Sequence of chain 1.B:
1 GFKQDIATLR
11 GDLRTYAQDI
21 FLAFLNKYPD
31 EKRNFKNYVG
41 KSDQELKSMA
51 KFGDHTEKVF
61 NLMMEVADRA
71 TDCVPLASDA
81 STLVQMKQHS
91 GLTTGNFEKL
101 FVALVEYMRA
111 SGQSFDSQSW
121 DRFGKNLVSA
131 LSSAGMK

A protein and the small-molecule ligand that binds it are described below.
Small molecule (SMILES): c1ccc2[nH]cnc2c1

Binding-site contacts:
Ligand atom C5 contacts residue PHE60 of chain 1.B at 4.4 Å (hydrophobic).
Ligand atom C2 contacts residue HEM1 of chain 1.F at 2.8 Å.
Ligand atom N3 contacts residue HEM1 of chain 1.F at 2.0 Å.
Ligand atom N1 contacts residue PHE35 of chain 1.B at 3.6 Å.
Ligand atom N3 contacts residue HIS89 of chain 1.B at 4.2 Å.
Ligand atom C6 contacts residue VAL59 of chain 1.B at 4.0 Å (hydrophobic).
Ligand atom C5 contacts residue VAL59 of chain 1.B at 3.8 Å (hydrophobic).
Ligand atom C6 contacts residue PHE60 of chain 1.B at 4.0 Å (hydrophobic).
Ligand atom C7A contacts residue VAL59 of chain 1.B at 3.7 Å (hydrophobic).
Ligand atom C6 contacts residue LEU100 of chain 1.B at 4.4 Å (hydrophobic).
Ligand atom N1 contacts residue HEM1 of chain 1.F at 4.0 Å.
Ligand atom C7 contacts residue VAL59 of chain 1.B at 4.0 Å (hydrophobic).
Ligand atom N3 contacts residue VAL59 of chain 1.B at 3.8 Å.
Ligand atom C3A contacts residue VAL59 of chain 1.B at 3.4 Å (hydrophobic).
Ligand atom C5 contacts residue LEU100 of chain 1.B at 3.7 Å (hydrophobic).
Ligand atom C4 contacts residue LEU100 of chain 1.B at 4.1 Å (hydrophobic).
Ligand atom N1 contacts residue VAL59 of chain 1.B at 3.5 Å.
Ligand atom C7A contacts residue HEM1 of chain 1.F at 4.4 Å.
Ligand atom C2 contacts residue VAL59 of chain 1.B at 3.5 Å (hydrophobic).
Ligand atom C4 contacts residue HEM1 of chain 1.F at 3.3 Å.
Ligand atom C3A contacts residue HEM1 of chain 1.F at 3.2 Å.
Ligand atom C4 contacts residue VAL59 of chain 1.B at 3.4 Å (hydrophobic).
Ligand atom C7 contacts residue PHE21 of chain 1.B at 3.4 Å (hydrophobic).
Ligand atom C7A contacts residue PHE35 of chain 1.B at 4.1 Å (hydrophobic).
Ligand atom C7A contacts residue PHE21 of chain 1.B at 4.3 Å (hydrophobic).
Ligand atom C5 contacts residue HEM1 of chain 1.F at 4.4 Å.
Ligand atom C2 contacts residue PHE35 of chain 1.B at 3.9 Å (hydrophobic).
Ligand atom C6 contacts residue PHE21 of chain 1.B at 3.4 Å (hydrophobic).